The protein below binds the small molecule below.
Small molecule (SMILES): O=C(/C=C/c1ccc(O)c(O)c1)OCCc1ccccc1

Sequence of chain 1.A:
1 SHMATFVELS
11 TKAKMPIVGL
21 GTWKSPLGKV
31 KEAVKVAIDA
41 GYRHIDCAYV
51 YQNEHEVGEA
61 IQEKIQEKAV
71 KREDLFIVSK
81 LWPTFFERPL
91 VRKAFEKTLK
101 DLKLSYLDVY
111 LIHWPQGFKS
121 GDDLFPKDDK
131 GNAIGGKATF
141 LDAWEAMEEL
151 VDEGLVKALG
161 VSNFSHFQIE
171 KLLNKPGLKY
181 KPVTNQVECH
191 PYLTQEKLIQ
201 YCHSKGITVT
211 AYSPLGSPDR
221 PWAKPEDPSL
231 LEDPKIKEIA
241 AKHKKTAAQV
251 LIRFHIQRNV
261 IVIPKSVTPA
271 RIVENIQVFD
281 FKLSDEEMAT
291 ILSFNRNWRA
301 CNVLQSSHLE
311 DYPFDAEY

Binding-site contacts:
Ligand atom C17 contacts residue VAL303 of chain 1.A at 3.8 Å (hydrophobic).
Ligand atom C3 contacts residue PHE125 of chain 1.A at 3.7 Å (hydrophobic).
Ligand atom C1 contacts residue LEU304 of chain 1.A at 3.8 Å (hydrophobic).
Ligand atom C7 contacts residue LEU304 of chain 1.A at 4.0 Å (hydrophobic).
Ligand atom O4 contacts residue PHE125 of chain 1.A at 3.5 Å.
Ligand atom C14 contacts residue VAL303 of chain 1.A at 3.8 Å (hydrophobic).
Ligand atom O1 contacts residue LEU304 of chain 1.A at 3.2 Å.
Ligand atom O3 contacts residue NAP1 of chain 1.C at 3.0 Å.
Ligand atom O1 contacts residue VAL303 of chain 1.A at 3.8 Å.
Ligand atom C2 contacts residue LEU304 of chain 1.A at 3.8 Å (hydrophobic).
Ligand atom C9 contacts residue PRO126 of chain 1.A at 3.4 Å (hydrophobic).
Ligand atom C15 contacts residue TYR51 of chain 1.A at 3.7 Å (hydrophobic).
Ligand atom C8 contacts residue LYS127 of chain 1.A at 3.4 Å.
Ligand atom C4 contacts residue LEU304 of chain 1.A at 3.2 Å (hydrophobic).
Ligand atom C15 contacts residue HIS113 of chain 1.A at 3.5 Å.
Ligand atom O2 contacts residue HIS113 of chain 1.A at 3.4 Å (h-bond).
Ligand atom C14 contacts residue PHE125 of chain 1.A at 3.4 Å (hydrophobic).
Ligand atom C8 contacts residue PRO126 of chain 1.A at 3.3 Å (hydrophobic).
Ligand atom C15 contacts residue NAP1 of chain 1.C at 3.7 Å.
Ligand atom C9 contacts residue PHE125 of chain 1.A at 3.4 Å (hydrophobic).
Ligand atom C13 contacts residue HIS113 of chain 1.A at 3.7 Å.
Ligand atom C13 contacts residue NAP1 of chain 1.C at 3.8 Å.
Ligand atom O3 contacts residue HIS113 of chain 1.A at 2.8 Å (h-bond).
Ligand atom C2 contacts residue PHE125 of chain 1.A at 3.9 Å (hydrophobic).
Ligand atom C8 contacts residue ALA133 of chain 1.A at 3.9 Å (hydrophobic).
Ligand atom C7 contacts residue PHE125 of chain 1.A at 3.5 Å (hydrophobic).
Ligand atom C11 contacts residue TRP23 of chain 1.A at 3.4 Å (hydrophobic).
Ligand atom O2 contacts residue NAP1 of chain 1.C at 2.8 Å (h-bond).
Ligand atom C16 contacts residue TRP23 of chain 1.A at 3.5 Å (hydrophobic).
Ligand atom C5 contacts residue LYS127 of chain 1.A at 3.6 Å.
Ligand atom C4 contacts residue PHE125 of chain 1.A at 3.2 Å (hydrophobic).
Ligand atom C16 contacts residue TYR51 of chain 1.A at 3.4 Å (hydrophobic).
Ligand atom C17 contacts residue LEU304 of chain 1.A at 3.9 Å (hydrophobic).
Ligand atom C5 contacts residue PHE125 of chain 1.A at 3.9 Å (hydrophobic).
Ligand atom C8 contacts residue PHE125 of chain 1.A at 3.6 Å (hydrophobic).
Ligand atom O1 contacts residue PHE125 of chain 1.A at 3.6 Å.
Ligand atom C7 contacts residue PHE118 of chain 1.A at 4.0 Å (hydrophobic).
Ligand atom C9 contacts residue ALA133 of chain 1.A at 4.0 Å (hydrophobic).
Ligand atom O3 contacts residue TYR51 of chain 1.A at 2.8 Å (h-bond).
Ligand atom C17 contacts residue PHE125 of chain 1.A at 3.7 Å (hydrophobic).